This small molecule binds to this protein.
Small molecule (SMILES): CC(=O)N[C@@H]1[C@@H](O)[C@H](O)[C@@H](CO)O[C@H]1O

Binding-site contacts:
Ligand atom O5 contacts residue ASN43 of chain 1.B at 2.4 Å (h-bond).
Ligand atom O7 contacts residue ASN43 of chain 1.B at 3.5 Å (h-bond).
Ligand atom C7 contacts residue ASN43 of chain 1.B at 3.4 Å.
Ligand atom C3 contacts residue ASN43 of chain 1.B at 3.8 Å.
Ligand atom C8 contacts residue ASN43 of chain 1.B at 4.4 Å.
Ligand atom C2 contacts residue ASN43 of chain 1.B at 2.5 Å.
Ligand atom N2 contacts residue ASN43 of chain 1.B at 2.9 Å (h-bond).
Ligand atom C8 contacts residue ALA41 of chain 1.B at 4.3 Å (hydrophobic).
Ligand atom C5 contacts residue ASN43 of chain 1.B at 3.7 Å.
Ligand atom C1 contacts residue ASN43 of chain 1.B at 1.4 Å.
Ligand atom C4 contacts residue ASN43 of chain 1.B at 4.2 Å.

Sequence of chain 1.B:
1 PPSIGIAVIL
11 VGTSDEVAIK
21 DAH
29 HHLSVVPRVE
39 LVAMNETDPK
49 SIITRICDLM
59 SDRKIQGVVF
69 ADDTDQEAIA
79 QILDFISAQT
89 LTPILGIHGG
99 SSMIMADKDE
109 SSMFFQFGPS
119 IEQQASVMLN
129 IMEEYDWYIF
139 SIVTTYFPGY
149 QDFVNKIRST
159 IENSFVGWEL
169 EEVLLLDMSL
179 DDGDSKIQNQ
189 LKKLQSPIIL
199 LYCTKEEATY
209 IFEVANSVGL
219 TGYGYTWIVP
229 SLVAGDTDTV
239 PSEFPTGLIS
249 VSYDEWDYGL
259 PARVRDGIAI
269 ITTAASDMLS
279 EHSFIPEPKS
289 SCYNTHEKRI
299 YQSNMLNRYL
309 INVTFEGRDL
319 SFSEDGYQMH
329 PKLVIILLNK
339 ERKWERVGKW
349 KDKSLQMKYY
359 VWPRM